Binding-site contacts:
Ligand atom CAK contacts residue NAP1 of chain 1.G at 3.2 Å.
Ligand atom CAJ contacts residue ILE194 of chain 1.B at 3.7 Å (hydrophobic).
Ligand atom CAQ contacts residue VAL103 of chain 1.B at 3.0 Å (hydrophobic).
Ligand atom CAD contacts residue LEU151 of chain 1.B at 3.5 Å (hydrophobic).
Ligand atom CAP contacts residue GLY102 of chain 1.B at 3.7 Å.
Ligand atom OAT contacts residue NAP1 of chain 1.G at 3.1 Å.
Ligand atom CAP contacts residue VAL103 of chain 1.B at 3.3 Å (hydrophobic).
Ligand atom OAW contacts residue TYR162 of chain 1.B at 2.7 Å (h-bond).
Ligand atom CAK contacts residue SER149 of chain 1.B at 3.8 Å.
Ligand atom CAE contacts residue LEU151 of chain 1.B at 3.5 Å (hydrophobic).
Ligand atom CAG contacts residue LEU151 of chain 1.B at 3.4 Å (hydrophobic).
Ligand atom OAW contacts residue NAP1 of chain 1.G at 2.6 Å.
Ligand atom CAZ contacts residue THR252 of chain 1.B at 3.5 Å.
Ligand atom OAX contacts residue VAL103 of chain 1.B at 2.4 Å (h-bond).
Ligand atom OAT contacts residue PRO192 of chain 1.B at 3.6 Å (h-bond).
Ligand atom CAR contacts residue GLN159 of chain 1.B at 3.6 Å.
Ligand atom CAC contacts residue THR252 of chain 1.B at 3.6 Å.
Ligand atom CAL contacts residue TYR162 of chain 1.B at 3.5 Å (hydrophobic).
Ligand atom CAK contacts residue TYR162 of chain 1.B at 3.6 Å (hydrophobic).
Ligand atom CAG contacts residue SER149 of chain 1.B at 3.5 Å.
Ligand atom OAS contacts residue GLY193 of chain 1.B at 3.5 Å.
Ligand atom OAS contacts residue LEU151 of chain 1.B at 3.5 Å (h-bond).
Ligand atom CAO contacts residue THR101 of chain 1.B at 3.4 Å.
Ligand atom CAQ contacts residue GLN159 of chain 1.B at 3.4 Å.
Ligand atom OAT contacts residue SER149 of chain 1.B at 2.6 Å (h-bond).
Ligand atom OAS contacts residue GLY150 of chain 1.B at 3.5 Å.
Ligand atom CAL contacts residue THR101 of chain 1.B at 3.6 Å.
Ligand atom CAH contacts residue LEU151 of chain 1.B at 3.6 Å (hydrophobic).
Ligand atom CAF contacts residue LEU151 of chain 1.B at 3.7 Å (hydrophobic).
Ligand atom CAA contacts residue ILE194 of chain 1.B at 3.4 Å (hydrophobic).
Ligand atom CAQ contacts residue GLY102 of chain 1.B at 3.5 Å.
Ligand atom OAW contacts residue SER149 of chain 1.B at 2.8 Å (h-bond).
Ligand atom OAX contacts residue THR101 of chain 1.B at 3.5 Å.
Ligand atom OAT contacts residue LEU151 of chain 1.B at 3.7 Å.
Ligand atom CAZ contacts residue GLY150 of chain 1.B at 3.1 Å.
Ligand atom OAX contacts residue GLY102 of chain 1.B at 2.7 Å.
Ligand atom CAH contacts residue NAP1 of chain 1.G at 3.6 Å.
Ligand atom CAZ contacts residue GLY193 of chain 1.B at 3.5 Å.
Ligand atom CAF contacts residue ILE194 of chain 1.B at 3.4 Å (hydrophobic).
Ligand atom OAS contacts residue PRO192 of chain 1.B at 3.7 Å.

This protein binds this small molecule.
Small molecule (SMILES): COc1cccc2c1C(=O)c1c(O)cc3c(c1C2=O)C(=O)C[C@](C)(O)C3

Sequence of chain 1.B:
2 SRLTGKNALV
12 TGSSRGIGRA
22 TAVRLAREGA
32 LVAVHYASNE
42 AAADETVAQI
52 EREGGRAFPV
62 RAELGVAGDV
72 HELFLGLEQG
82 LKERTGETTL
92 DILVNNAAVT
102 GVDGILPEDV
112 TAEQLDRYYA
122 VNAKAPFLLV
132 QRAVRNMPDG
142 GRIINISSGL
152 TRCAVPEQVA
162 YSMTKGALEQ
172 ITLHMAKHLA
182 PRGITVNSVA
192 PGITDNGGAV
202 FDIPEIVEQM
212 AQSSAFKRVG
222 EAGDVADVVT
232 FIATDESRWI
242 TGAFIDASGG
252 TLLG